The small molecule below binds the protein below.
Small molecule (SMILES): NCCC[C@H](N)C(=O)O

Binding-site contacts:
Ligand atom CD contacts residue GLU783 of chain 1.A at 3.3 Å.
Ligand atom CB contacts residue GLU783 of chain 1.A at 3.9 Å.
Ligand atom N contacts residue TYR1040 of chain 1.A at 2.7 Å (h-bond).
Ligand atom CG contacts residue VAL893 of chain 1.A at 4.4 Å (hydrophobic).
Ligand atom NE contacts residue VAL893 of chain 1.A at 3.8 Å.
Ligand atom OXT contacts residue TYR1040 of chain 1.A at 4.3 Å.
Ligand atom C contacts residue THR1042 of chain 1.A at 3.4 Å.
Ligand atom NE contacts residue ASP791 of chain 1.A at 3.0 Å (salt-bridge).
Ligand atom O contacts residue THR1043 of chain 1.A at 4.1 Å.
Ligand atom NE contacts residue ALA793 of chain 1.A at 3.6 Å.
Ligand atom NE contacts residue GLU783 of chain 1.A at 3.1 Å (salt-bridge).
Ligand atom CA contacts residue TYR1040 of chain 1.A at 3.8 Å (hydrophobic).
Ligand atom O contacts residue THR1042 of chain 1.A at 2.8 Å (h-bond).
Ligand atom C contacts residue LEU907 of chain 1.A at 3.7 Å (hydrophobic).
Ligand atom O contacts residue TYR1040 of chain 1.A at 4.0 Å.
Ligand atom CA contacts residue ASP1041 of chain 1.A at 4.4 Å.
Ligand atom CG contacts residue LEU907 of chain 1.A at 4.2 Å (hydrophobic).
Ligand atom OXT contacts residue THR1042 of chain 1.A at 2.7 Å (h-bond).
Ligand atom C contacts residue ASP1041 of chain 1.A at 4.0 Å.
Ligand atom CG contacts residue GLU892 of chain 1.A at 4.0 Å.
Ligand atom O contacts residue ASP1041 of chain 1.A at 3.3 Å.
Ligand atom CD contacts residue LEU895 of chain 1.A at 4.4 Å (hydrophobic).
Ligand atom N contacts residue HIS1039 of chain 1.A at 3.9 Å.
Ligand atom NE contacts residue GLU892 of chain 1.A at 2.6 Å (salt-bridge).
Ligand atom CD contacts residue VAL893 of chain 1.A at 4.0 Å (hydrophobic).
Ligand atom CG contacts residue LEU895 of chain 1.A at 3.9 Å (hydrophobic).
Ligand atom N contacts residue ASP1041 of chain 1.A at 3.4 Å (salt-bridge).
Ligand atom OXT contacts residue ASP1041 of chain 1.A at 4.4 Å.
Ligand atom OXT contacts residue LEU907 of chain 1.A at 3.4 Å.
Ligand atom O contacts residue LEU907 of chain 1.A at 3.8 Å.
Ligand atom CA contacts residue LEU907 of chain 1.A at 4.4 Å (hydrophobic).
Ligand atom CD contacts residue GLU892 of chain 1.A at 3.7 Å.
Ligand atom CD contacts residue ASP791 of chain 1.A at 3.2 Å.
Ligand atom CG contacts residue GLU783 of chain 1.A at 4.2 Å.
Ligand atom NE contacts residue SER792 of chain 1.A at 4.0 Å.
Ligand atom CD contacts residue LEU907 of chain 1.A at 3.6 Å (hydrophobic).
Ligand atom C contacts residue TYR1040 of chain 1.A at 3.9 Å (hydrophobic).
Ligand atom CB contacts residue LEU907 of chain 1.A at 4.2 Å (hydrophobic).

Sequence of chain 1.A:
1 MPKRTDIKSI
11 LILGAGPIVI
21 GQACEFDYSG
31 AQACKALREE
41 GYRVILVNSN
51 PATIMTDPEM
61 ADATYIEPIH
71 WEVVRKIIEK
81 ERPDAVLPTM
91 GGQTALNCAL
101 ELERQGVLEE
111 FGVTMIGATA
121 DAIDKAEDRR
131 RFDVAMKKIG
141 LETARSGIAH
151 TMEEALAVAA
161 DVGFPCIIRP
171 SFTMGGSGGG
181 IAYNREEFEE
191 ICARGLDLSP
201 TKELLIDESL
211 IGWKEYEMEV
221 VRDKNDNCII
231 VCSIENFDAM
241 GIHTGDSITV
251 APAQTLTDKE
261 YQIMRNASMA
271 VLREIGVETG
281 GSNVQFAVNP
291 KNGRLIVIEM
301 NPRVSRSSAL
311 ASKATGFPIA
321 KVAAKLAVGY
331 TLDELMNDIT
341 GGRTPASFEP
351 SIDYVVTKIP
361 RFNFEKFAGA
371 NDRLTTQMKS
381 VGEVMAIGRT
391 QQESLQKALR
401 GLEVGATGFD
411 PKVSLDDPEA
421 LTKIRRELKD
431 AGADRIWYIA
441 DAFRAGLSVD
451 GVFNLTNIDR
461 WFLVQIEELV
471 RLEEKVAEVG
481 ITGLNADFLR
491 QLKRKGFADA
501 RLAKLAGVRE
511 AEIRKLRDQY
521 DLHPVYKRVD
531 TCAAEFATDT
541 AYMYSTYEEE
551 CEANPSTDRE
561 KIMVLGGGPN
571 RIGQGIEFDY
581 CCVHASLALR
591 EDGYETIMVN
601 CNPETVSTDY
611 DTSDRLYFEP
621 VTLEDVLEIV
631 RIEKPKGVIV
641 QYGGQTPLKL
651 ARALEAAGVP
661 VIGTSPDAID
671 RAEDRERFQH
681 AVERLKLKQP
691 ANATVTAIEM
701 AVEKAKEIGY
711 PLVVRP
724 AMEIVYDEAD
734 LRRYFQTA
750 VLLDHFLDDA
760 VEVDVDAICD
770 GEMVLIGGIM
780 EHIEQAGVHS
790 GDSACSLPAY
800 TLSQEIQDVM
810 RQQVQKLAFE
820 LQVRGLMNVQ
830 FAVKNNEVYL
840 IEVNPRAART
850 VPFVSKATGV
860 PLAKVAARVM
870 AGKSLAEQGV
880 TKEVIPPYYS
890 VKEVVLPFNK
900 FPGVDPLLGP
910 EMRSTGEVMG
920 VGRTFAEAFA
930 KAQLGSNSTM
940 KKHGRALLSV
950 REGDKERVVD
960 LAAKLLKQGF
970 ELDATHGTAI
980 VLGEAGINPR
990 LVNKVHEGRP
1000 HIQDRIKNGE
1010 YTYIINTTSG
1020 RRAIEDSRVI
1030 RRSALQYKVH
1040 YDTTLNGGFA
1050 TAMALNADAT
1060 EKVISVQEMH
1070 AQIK